Sequence of chain 1.A:
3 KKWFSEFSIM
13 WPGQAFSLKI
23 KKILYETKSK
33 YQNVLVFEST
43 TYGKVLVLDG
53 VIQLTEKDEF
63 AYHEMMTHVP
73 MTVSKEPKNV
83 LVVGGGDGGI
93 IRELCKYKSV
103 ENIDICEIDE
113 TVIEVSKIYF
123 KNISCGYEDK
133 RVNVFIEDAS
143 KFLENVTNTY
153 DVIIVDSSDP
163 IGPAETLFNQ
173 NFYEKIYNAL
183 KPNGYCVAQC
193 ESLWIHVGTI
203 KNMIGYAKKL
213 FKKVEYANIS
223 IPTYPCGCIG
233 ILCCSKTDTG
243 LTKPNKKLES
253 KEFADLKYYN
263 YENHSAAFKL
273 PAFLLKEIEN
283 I

A small-molecule ligand and the protein it binds are described below.
Small molecule (SMILES): CSC[C@H]1O[C@@H](n2cnc3c(N)ncnc32)[C@H](O)[C@@H]1O

Binding-site contacts:
Ligand atom N6 contacts residue THR168 of chain 1.A at 3.6 Å.
Ligand atom O3' contacts residue GLU109 of chain 1.A at 2.7 Å (salt-bridge).
Ligand atom N9 contacts residue ILE110 of chain 1.A at 3.8 Å.
Ligand atom O4' contacts residue GLY86 of chain 1.A at 3.4 Å.
Ligand atom C3' contacts residue LEU50 of chain 1.A at 3.6 Å (hydrophobic).
Ligand atom S5' contacts residue ASP89 of chain 1.A at 3.2 Å (salt-bridge).
Ligand atom C2 contacts residue ILE110 of chain 1.A at 3.3 Å (hydrophobic).
Ligand atom N3 contacts residue ILE110 of chain 1.A at 3.2 Å (h-bond).
Ligand atom C3' contacts residue GLU109 of chain 1.A at 3.5 Å.
Ligand atom C4' contacts residue GLY87 of chain 1.A at 3.5 Å.
Ligand atom C1' contacts residue GLU109 of chain 1.A at 3.4 Å.
Ligand atom C5' contacts residue ASP158 of chain 1.A at 3.3 Å.
Ligand atom N6 contacts residue ASP140 of chain 1.A at 2.9 Å (salt-bridge).
Ligand atom N6 contacts residue PRO165 of chain 1.A at 3.2 Å (h-bond).
Ligand atom C5' contacts residue GLY87 of chain 1.A at 3.7 Å.
Ligand atom CS contacts residue ASP89 of chain 1.A at 3.3 Å.
Ligand atom C4' contacts residue GLU109 of chain 1.A at 3.4 Å.
Ligand atom O2' contacts residue ASP111 of chain 1.A at 3.7 Å.
Ligand atom O2' contacts residue GLN34 of chain 1.A at 3.3 Å (h-bond).
Ligand atom C4 contacts residue ILE110 of chain 1.A at 3.5 Å (hydrophobic).
Ligand atom O2' contacts residue GLU109 of chain 1.A at 2.7 Å (salt-bridge).
Ligand atom CS contacts residue GLN55 of chain 1.A at 3.7 Å.
Ligand atom C1' contacts residue GLY86 of chain 1.A at 3.7 Å.
Ligand atom S5' contacts residue GLY87 of chain 1.A at 3.6 Å (h-bond).
Ligand atom N7 contacts residue PRO165 of chain 1.A at 3.3 Å.
Ligand atom C2 contacts residue ALA141 of chain 1.A at 3.6 Å (hydrophobic).
Ligand atom N3 contacts residue CYS108 of chain 1.A at 3.8 Å.
Ligand atom C5' contacts residue SER160 of chain 1.A at 3.4 Å.
Ligand atom N7 contacts residue ALA166 of chain 1.A at 3.2 Å (h-bond).
Ligand atom O4' contacts residue ASP158 of chain 1.A at 3.8 Å.
Ligand atom C2 contacts residue CYS108 of chain 1.A at 3.4 Å (hydrophobic).
Ligand atom N1 contacts residue ALA141 of chain 1.A at 2.9 Å (h-bond).
Ligand atom C2' contacts residue GLU109 of chain 1.A at 3.5 Å.
Ligand atom O3' contacts residue VAL114 of chain 1.A at 3.4 Å.
Ligand atom O2' contacts residue ILE110 of chain 1.A at 3.6 Å.
Ligand atom S5' contacts residue JFQ1 of chain 1.E at 3.5 Å.
Ligand atom O4' contacts residue SER160 of chain 1.A at 3.5 Å (h-bond).
Ligand atom N3 contacts residue GLY86 of chain 1.A at 3.4 Å.
Ligand atom C5 contacts residue ILE110 of chain 1.A at 3.6 Å (hydrophobic).
Ligand atom C8 contacts residue SER160 of chain 1.A at 3.3 Å.